A small-molecule ligand and the protein it binds are described below.
Small molecule (SMILES): CO[P](=O)(O)O[C@H]1[C@@H](O)[C@H](n2ccc(=O)[nH]c2=O)O[C@@H]1COP(=O)(O)O

Sequence of chain 2.A:
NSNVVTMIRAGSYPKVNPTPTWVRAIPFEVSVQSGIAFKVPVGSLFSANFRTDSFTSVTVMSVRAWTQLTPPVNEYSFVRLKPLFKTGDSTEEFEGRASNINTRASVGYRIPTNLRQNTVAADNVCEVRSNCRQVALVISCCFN

Sequence of chain 2.O:
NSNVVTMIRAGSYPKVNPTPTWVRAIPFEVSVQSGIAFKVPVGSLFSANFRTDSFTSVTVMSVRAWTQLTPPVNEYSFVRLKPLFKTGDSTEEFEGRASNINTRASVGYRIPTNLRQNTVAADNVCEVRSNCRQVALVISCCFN

Binding-site contacts:
Ligand atom C4 contacts residue ARG125 of chain 2.A at 3.7 Å.
Ligand atom C5 contacts residue ARG125 of chain 2.A at 3.6 Å.
Ligand atom P contacts residue ARG131 of chain 2.A at 3.6 Å.
Ligand atom OP1 contacts residue ARG125 of chain 2.A at 2.8 Å (salt-bridge).
Ligand atom OP3 contacts residue ARG125 of chain 2.A at 2.7 Å.
Ligand atom N3 contacts residue ASN16 of chain 2.O at 2.8 Å (h-bond).
Ligand atom C2' contacts residue ARG125 of chain 2.A at 3.8 Å.
Ligand atom OP2 contacts residue ARG131 of chain 2.A at 3.8 Å.
Ligand atom C5' contacts residue ARG131 of chain 2.A at 3.5 Å.
Ligand atom C5' contacts residue ARG125 of chain 2.A at 4.2 Å.
Ligand atom N3 contacts residue ARG125 of chain 2.A at 3.7 Å.
Ligand atom N1 contacts residue ASN16 of chain 2.O at 4.4 Å.
Ligand atom O5' contacts residue ARG125 of chain 2.A at 3.1 Å (salt-bridge).
Ligand atom OP3 contacts residue SER77 of chain 2.A at 4.3 Å.
Ligand atom C4 contacts residue SER17 of chain 2.O at 4.1 Å.
Ligand atom C3' contacts residue ARG125 of chain 2.A at 3.3 Å.
Ligand atom P contacts residue ILE23 of chain 2.O at 4.2 Å.
Ligand atom C4 contacts residue ASN16 of chain 2.O at 4.0 Å.
Ligand atom OP2 contacts residue SER77 of chain 2.A at 4.0 Å.
Ligand atom P contacts residue ARG125 of chain 2.A at 3.7 Å.
Ligand atom N1 contacts residue ARG125 of chain 2.A at 3.8 Å.
Ligand atom C2 contacts residue ARG125 of chain 2.A at 3.9 Å.
Ligand atom OP1 contacts residue ARG131 of chain 2.A at 3.4 Å (salt-bridge).
Ligand atom O2 contacts residue ARG125 of chain 2.A at 4.1 Å.
Ligand atom OP3 contacts residue ILE23 of chain 2.O at 4.3 Å.
Ligand atom C5 contacts residue THR21 of chain 2.O at 4.5 Å.
Ligand atom O4 contacts residue ARG125 of chain 2.A at 4.0 Å.
Ligand atom N3 contacts residue SER17 of chain 2.O at 4.4 Å.
Ligand atom C2 contacts residue ASN16 of chain 2.O at 3.1 Å.
Ligand atom O2 contacts residue ASN16 of chain 2.O at 2.7 Å (h-bond).
Ligand atom O4 contacts residue THR21 of chain 2.O at 4.2 Å.
Ligand atom O4 contacts residue SER17 of chain 2.O at 3.2 Å.
Ligand atom C6 contacts residue ARG125 of chain 2.A at 3.6 Å.
Ligand atom C4' contacts residue ARG125 of chain 2.A at 4.3 Å.
Ligand atom C1' contacts residue ARG125 of chain 2.A at 4.3 Å.
Ligand atom OP1 contacts residue ILE23 of chain 2.O at 3.7 Å.
Ligand atom O3' contacts residue ARG125 of chain 2.A at 4.0 Å.
Ligand atom O5' contacts residue ARG131 of chain 2.A at 3.0 Å (salt-bridge).
Ligand atom OP2 contacts residue ILE23 of chain 2.O at 4.0 Å.
Ligand atom O4 contacts residue ASN16 of chain 2.O at 4.3 Å.